Sequence of chain 1.E:
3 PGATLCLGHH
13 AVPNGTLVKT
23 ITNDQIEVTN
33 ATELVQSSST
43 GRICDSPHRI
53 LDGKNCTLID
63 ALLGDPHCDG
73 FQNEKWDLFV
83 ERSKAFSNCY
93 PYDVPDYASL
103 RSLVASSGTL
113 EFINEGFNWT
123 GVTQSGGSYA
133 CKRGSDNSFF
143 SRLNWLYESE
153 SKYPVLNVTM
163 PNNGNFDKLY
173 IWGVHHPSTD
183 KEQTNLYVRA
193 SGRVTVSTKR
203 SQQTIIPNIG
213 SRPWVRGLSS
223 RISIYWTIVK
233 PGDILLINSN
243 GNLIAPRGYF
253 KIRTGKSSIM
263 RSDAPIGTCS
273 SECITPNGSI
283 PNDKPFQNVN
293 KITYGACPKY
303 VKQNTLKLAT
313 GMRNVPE

Sequence of chain 1.F:
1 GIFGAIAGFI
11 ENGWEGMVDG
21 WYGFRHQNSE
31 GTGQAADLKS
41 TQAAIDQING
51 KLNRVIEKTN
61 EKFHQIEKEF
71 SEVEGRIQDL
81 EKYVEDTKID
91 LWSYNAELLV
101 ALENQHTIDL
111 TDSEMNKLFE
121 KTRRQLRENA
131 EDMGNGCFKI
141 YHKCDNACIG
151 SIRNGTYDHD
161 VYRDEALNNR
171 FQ

Binding-site contacts:
Ligand atom C6 contacts residue ASN292 of chain 1.E at 4.0 Å.
Ligand atom C5 contacts residue ASN279 of chain 1.E at 3.6 Å.
Ligand atom C4 contacts residue ASN279 of chain 1.E at 4.2 Å.
Ligand atom N2 contacts residue VAL291 of chain 1.E at 3.6 Å.
Ligand atom O5 contacts residue ASN292 of chain 1.E at 3.8 Å.
Ligand atom C8 contacts residue ASN279 of chain 1.E at 4.4 Å.
Ligand atom N2 contacts residue ASN279 of chain 1.E at 2.9 Å (h-bond).
Ligand atom C5 contacts residue ASN292 of chain 1.E at 3.9 Å.
Ligand atom C7 contacts residue VAL291 of chain 1.E at 4.3 Å (hydrophobic).
Ligand atom C8 contacts residue VAL291 of chain 1.E at 4.2 Å (hydrophobic).
Ligand atom C3 contacts residue ASN279 of chain 1.E at 3.8 Å.
Ligand atom C8 contacts residue LYS293 of chain 1.E at 3.6 Å.
Ligand atom C7 contacts residue ASN279 of chain 1.E at 3.1 Å.
Ligand atom C6 contacts residue GLU69 of chain 1.F at 4.5 Å.
Ligand atom C8 contacts residue GLU69 of chain 1.F at 3.5 Å.
Ligand atom O5 contacts residue VAL291 of chain 1.E at 4.4 Å.
Ligand atom C8 contacts residue SER39 of chain 1.E at 3.5 Å.
Ligand atom O7 contacts residue ASN279 of chain 1.E at 2.9 Å (h-bond).
Ligand atom C1 contacts residue ASN279 of chain 1.E at 1.4 Å.
Ligand atom O5 contacts residue ASN279 of chain 1.E at 2.3 Å (h-bond).
Ligand atom C1 contacts residue ASN292 of chain 1.E at 4.2 Å.
Ligand atom C2 contacts residue VAL291 of chain 1.E at 4.0 Å (hydrophobic).
Ligand atom C2 contacts residue ASN279 of chain 1.E at 2.5 Å.
Ligand atom C1 contacts residue VAL291 of chain 1.E at 3.5 Å (hydrophobic).
Ligand atom C5 contacts residue VAL291 of chain 1.E at 4.4 Å (hydrophobic).
Ligand atom C3 contacts residue VAL291 of chain 1.E at 4.2 Å (hydrophobic).

A small-molecule ligand and the protein it binds are described below.
Small molecule (SMILES): CC(=O)N[C@H]1[C@H](O[C@H]2[C@H](O)[C@@H](NC(C)=O)CO[C@@H]2CO)O[C@H](CO)[C@@H](O)[C@@H]1O